Binding-site contacts:
Ligand atom C4 contacts residue ASN237 of chain 6.E at 4.3 Å.
Ligand atom O7 contacts residue ASN237 of chain 6.E at 3.8 Å.
Ligand atom O7 contacts residue GLY216 of chain 6.E at 3.9 Å.
Ligand atom C8 contacts residue GLY216 of chain 6.E at 2.1 Å.
Ligand atom C2 contacts residue ASN237 of chain 6.E at 2.6 Å.
Ligand atom C1 contacts residue ASN237 of chain 6.E at 1.4 Å.
Ligand atom C8 contacts residue ASN218 of chain 6.E at 2.8 Å.
Ligand atom C1 contacts residue GLY216 of chain 6.E at 4.3 Å.
Ligand atom C7 contacts residue ASN218 of chain 6.E at 3.4 Å.
Ligand atom O6 contacts residue ASN237 of chain 6.E at 4.4 Å.
Ligand atom N2 contacts residue ASN218 of chain 6.E at 4.4 Å.
Ligand atom O7 contacts residue ASN218 of chain 6.E at 3.5 Å (h-bond).
Ligand atom C2 contacts residue GLY216 of chain 6.E at 3.9 Å.
Ligand atom C7 contacts residue NAG1 of chain 6.I at 4.4 Å.
Ligand atom N2 contacts residue ASN237 of chain 6.E at 3.1 Å (h-bond).
Ligand atom C8 contacts residue NAG1 of chain 6.I at 4.3 Å.
Ligand atom N2 contacts residue GLY216 of chain 6.E at 2.6 Å (h-bond).
Ligand atom C3 contacts residue ASN237 of chain 6.E at 3.9 Å.
Ligand atom O7 contacts residue NAG1 of chain 6.I at 3.7 Å.
Ligand atom C5 contacts residue ASN237 of chain 6.E at 3.6 Å.
Ligand atom C7 contacts residue ASN237 of chain 6.E at 3.7 Å.
Ligand atom C8 contacts residue LYS217 of chain 6.E at 3.9 Å.
Ligand atom C7 contacts residue GLY216 of chain 6.E at 2.7 Å.
Ligand atom O5 contacts residue ASN237 of chain 6.E at 2.3 Å (h-bond).

A small-molecule ligand and the protein it binds are described below.
Small molecule (SMILES): CC(=O)N[C@H]1[C@H](O[C@H]2[C@H](O)[C@@H](NC(C)=O)CO[C@@H]2CO)O[C@H](CO)[C@@H](O[C@@H]2O[C@H](CO)[C@@H](O)[C@H](O)[C@@H]2O)[C@@H]1O

Sequence of chain 6.E:
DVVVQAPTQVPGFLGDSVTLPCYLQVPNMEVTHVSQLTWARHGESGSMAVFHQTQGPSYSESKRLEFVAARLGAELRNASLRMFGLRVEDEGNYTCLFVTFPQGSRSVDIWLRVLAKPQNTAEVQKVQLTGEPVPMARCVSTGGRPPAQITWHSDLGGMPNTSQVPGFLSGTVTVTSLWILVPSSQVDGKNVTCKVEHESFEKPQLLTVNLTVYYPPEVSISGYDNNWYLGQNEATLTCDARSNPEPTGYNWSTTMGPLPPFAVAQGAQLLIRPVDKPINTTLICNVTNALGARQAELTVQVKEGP